This protein binds this small molecule.
Small molecule (SMILES): Nc1ncnc2c1ncn2[C@@H]1O[C@H](CO[P](=O)(O)O[P](=O)(O)CP(=O)(O)O)[C@@H](O)[C@H]1O

Binding-site contacts:
Ligand atom O2' contacts residue LYS198 of chain 1.F at 3.7 Å.
Ligand atom O2G contacts residue GLU331 of chain 1.F at 3.3 Å (salt-bridge).
Ligand atom O1G contacts residue ARG222 of chain 1.F at 3.1 Å (salt-bridge).
Ligand atom N7 contacts residue GLN183 of chain 1.F at 3.3 Å (h-bond).
Ligand atom O3G contacts residue MG1 of chain 1.W at 3.0 Å.
Ligand atom N6 contacts residue LYS184 of chain 1.F at 2.7 Å (salt-bridge).
Ligand atom C6 contacts residue LYS184 of chain 1.F at 3.7 Å.
Ligand atom N1 contacts residue TYR185 of chain 1.F at 3.5 Å.
Ligand atom O2' contacts residue HIS239 of chain 1.F at 3.5 Å (h-bond).
Ligand atom C8 contacts residue ILE148 of chain 1.F at 3.8 Å (hydrophobic).
Ligand atom O2' contacts residue THR241 of chain 1.F at 3.5 Å (h-bond).
Ligand atom O3G contacts residue GLU331 of chain 1.F at 2.4 Å (salt-bridge).
Ligand atom C2 contacts residue LEU186 of chain 1.F at 3.5 Å (hydrophobic).
Ligand atom C3B contacts residue ASN242 of chain 1.F at 3.1 Å.
Ligand atom O1G contacts residue ARG202 of chain 1.F at 3.8 Å.
Ligand atom O3' contacts residue THR241 of chain 1.F at 2.0 Å (h-bond).
Ligand atom PG contacts residue GLU331 of chain 1.F at 3.4 Å.
Ligand atom C2 contacts residue LYS198 of chain 1.F at 3.0 Å.
Ligand atom N7 contacts residue ILE148 of chain 1.F at 3.7 Å.
Ligand atom N6 contacts residue TYR185 of chain 1.F at 3.5 Å.
Ligand atom O2G contacts residue ASN333 of chain 1.F at 3.5 Å (h-bond).
Ligand atom O1B contacts residue GLU331 of chain 1.F at 2.6 Å (salt-bridge).
Ligand atom N7 contacts residue LYS150 of chain 1.F at 3.0 Å (salt-bridge).
Ligand atom O2A contacts residue LYS150 of chain 1.F at 3.4 Å.
Ligand atom N6 contacts residue GLN183 of chain 1.F at 3.4 Å (h-bond).
Ligand atom C4' contacts residue ASN242 of chain 1.F at 3.7 Å.
Ligand atom O1B contacts residue MG1 of chain 1.W at 2.6 Å.
Ligand atom O2G contacts residue ASP318 of chain 1.F at 2.0 Å (salt-bridge).
Ligand atom N1 contacts residue LEU186 of chain 1.F at 2.8 Å (h-bond).
Ligand atom O1A contacts residue GLU331 of chain 1.F at 3.5 Å.
Ligand atom C5' contacts residue ASN242 of chain 1.F at 3.5 Å.
Ligand atom N6 contacts residue ILE148 of chain 1.F at 3.7 Å.
Ligand atom N3 contacts residue LYS198 of chain 1.F at 2.7 Å (salt-bridge).
Ligand atom PG contacts residue ASP318 of chain 1.F at 3.4 Å.
Ligand atom O1B contacts residue LYS74 of chain 1.F at 3.3 Å (salt-bridge).
Ligand atom C3' contacts residue THR241 of chain 1.F at 3.4 Å.
Ligand atom O2A contacts residue LYS74 of chain 1.F at 3.1 Å.
Ligand atom O3G contacts residue ASN333 of chain 1.F at 2.5 Å (h-bond).
Ligand atom C8 contacts residue LYS150 of chain 1.F at 3.4 Å.
Ligand atom C2 contacts residue TYR185 of chain 1.F at 3.7 Å (hydrophobic).

Sequence of chain 1.F:
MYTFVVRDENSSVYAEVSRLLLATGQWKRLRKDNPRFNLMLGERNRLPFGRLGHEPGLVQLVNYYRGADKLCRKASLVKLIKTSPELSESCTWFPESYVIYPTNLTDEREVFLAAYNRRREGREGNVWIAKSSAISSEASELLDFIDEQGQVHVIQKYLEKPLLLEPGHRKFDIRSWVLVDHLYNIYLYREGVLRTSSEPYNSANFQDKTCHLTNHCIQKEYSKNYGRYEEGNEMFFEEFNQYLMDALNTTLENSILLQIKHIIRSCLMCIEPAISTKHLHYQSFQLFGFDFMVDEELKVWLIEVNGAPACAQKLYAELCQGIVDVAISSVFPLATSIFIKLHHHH